The protein below binds the small molecule below.
Small molecule (SMILES): CC(=O)N[C@@H]1[C@@H](O)[C@H](O)[C@@H](CO)O[C@H]1O

Binding-site contacts:
Ligand atom C6 contacts residue ASN10 of chain 1.G at 4.5 Å.
Ligand atom C4 contacts residue ASN10 of chain 1.G at 4.2 Å.
Ligand atom O6 contacts residue GLN339 of chain 1.G at 3.8 Å.
Ligand atom O5 contacts residue ASN10 of chain 1.G at 2.4 Å (h-bond).
Ligand atom C1 contacts residue ASN10 of chain 1.G at 1.4 Å.
Ligand atom C3 contacts residue ASN10 of chain 1.G at 3.7 Å.
Ligand atom C2 contacts residue ASN10 of chain 1.G at 2.5 Å.
Ligand atom O3 contacts residue ASN10 of chain 1.G at 4.0 Å.
Ligand atom C7 contacts residue ASN10 of chain 1.G at 3.5 Å.
Ligand atom O7 contacts residue ASN10 of chain 1.G at 3.1 Å (h-bond).
Ligand atom N2 contacts residue ASN10 of chain 1.G at 3.2 Å (h-bond).
Ligand atom C5 contacts residue ASN10 of chain 1.G at 3.6 Å.

Sequence of chain 1.G:
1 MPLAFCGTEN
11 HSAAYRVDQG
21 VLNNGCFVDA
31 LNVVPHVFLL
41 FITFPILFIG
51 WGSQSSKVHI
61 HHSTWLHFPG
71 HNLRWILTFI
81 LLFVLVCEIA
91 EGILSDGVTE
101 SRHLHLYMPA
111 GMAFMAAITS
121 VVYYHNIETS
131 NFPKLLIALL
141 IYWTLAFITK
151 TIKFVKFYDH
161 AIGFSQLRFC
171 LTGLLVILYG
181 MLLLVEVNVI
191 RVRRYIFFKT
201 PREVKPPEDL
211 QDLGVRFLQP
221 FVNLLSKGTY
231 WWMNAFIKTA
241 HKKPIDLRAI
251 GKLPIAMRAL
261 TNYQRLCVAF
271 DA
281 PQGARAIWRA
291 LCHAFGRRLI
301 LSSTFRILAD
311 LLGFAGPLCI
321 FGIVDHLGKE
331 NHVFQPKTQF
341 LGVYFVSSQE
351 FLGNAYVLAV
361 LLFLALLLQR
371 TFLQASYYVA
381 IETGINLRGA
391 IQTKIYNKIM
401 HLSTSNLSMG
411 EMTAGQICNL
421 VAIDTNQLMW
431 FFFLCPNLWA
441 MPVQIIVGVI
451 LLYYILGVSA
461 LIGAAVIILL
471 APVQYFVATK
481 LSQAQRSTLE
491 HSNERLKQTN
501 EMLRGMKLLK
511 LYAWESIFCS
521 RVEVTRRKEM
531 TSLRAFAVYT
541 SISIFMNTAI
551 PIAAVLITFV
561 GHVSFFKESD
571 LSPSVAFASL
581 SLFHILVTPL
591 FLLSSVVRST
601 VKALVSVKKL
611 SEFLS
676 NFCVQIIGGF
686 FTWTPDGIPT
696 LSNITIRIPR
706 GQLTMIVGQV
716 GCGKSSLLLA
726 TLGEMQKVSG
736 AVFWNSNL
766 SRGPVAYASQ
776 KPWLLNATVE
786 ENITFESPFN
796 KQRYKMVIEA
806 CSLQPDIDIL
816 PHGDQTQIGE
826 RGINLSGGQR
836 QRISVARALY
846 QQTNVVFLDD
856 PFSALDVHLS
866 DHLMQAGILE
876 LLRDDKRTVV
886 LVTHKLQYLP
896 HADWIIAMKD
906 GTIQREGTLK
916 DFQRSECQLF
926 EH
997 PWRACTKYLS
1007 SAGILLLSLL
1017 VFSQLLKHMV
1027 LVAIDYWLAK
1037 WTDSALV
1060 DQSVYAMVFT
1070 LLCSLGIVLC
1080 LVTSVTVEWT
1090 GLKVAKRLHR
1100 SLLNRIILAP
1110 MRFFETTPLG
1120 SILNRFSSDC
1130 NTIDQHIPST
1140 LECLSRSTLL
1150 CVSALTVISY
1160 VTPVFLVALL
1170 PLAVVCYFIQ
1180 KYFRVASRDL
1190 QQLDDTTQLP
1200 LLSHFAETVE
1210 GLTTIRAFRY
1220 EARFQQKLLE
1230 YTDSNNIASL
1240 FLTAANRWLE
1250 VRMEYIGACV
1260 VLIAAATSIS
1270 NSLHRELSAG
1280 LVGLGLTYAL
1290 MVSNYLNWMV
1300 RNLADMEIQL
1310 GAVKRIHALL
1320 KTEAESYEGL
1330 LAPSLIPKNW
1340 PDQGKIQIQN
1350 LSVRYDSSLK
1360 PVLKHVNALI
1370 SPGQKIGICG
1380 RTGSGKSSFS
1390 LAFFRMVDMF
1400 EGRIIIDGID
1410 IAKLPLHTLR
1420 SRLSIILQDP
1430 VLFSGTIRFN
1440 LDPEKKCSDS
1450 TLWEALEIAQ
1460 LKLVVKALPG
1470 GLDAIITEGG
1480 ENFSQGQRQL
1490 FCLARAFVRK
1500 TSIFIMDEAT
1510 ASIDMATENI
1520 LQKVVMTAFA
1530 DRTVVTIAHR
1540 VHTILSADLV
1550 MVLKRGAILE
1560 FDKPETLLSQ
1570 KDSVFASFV